Binding-site contacts:
Ligand atom O4 contacts residue ILE144 of chain 1.B at 4.4 Å.
Ligand atom O3 contacts residue MET134 of chain 1.C at 4.4 Å.
Ligand atom C2 contacts residue HIS156 of chain 1.B at 4.1 Å.
Ligand atom O6 contacts residue ASP136 of chain 1.C at 2.6 Å (salt-bridge).
Ligand atom O6 contacts residue GLY135 of chain 1.C at 3.5 Å.
Ligand atom C6 contacts residue ASP136 of chain 1.C at 3.0 Å.
Ligand atom O5 contacts residue GLY135 of chain 1.C at 4.3 Å.
Ligand atom O2 contacts residue HIS156 of chain 1.B at 2.7 Å.
Ligand atom C3 contacts residue ILE144 of chain 1.B at 4.2 Å (hydrophobic).
Ligand atom C2 contacts residue ILE144 of chain 1.B at 4.2 Å (hydrophobic).
Ligand atom O2 contacts residue ILE144 of chain 1.B at 3.7 Å.
Ligand atom C6 contacts residue GLY135 of chain 1.C at 3.4 Å.
Ligand atom C5 contacts residue GLY135 of chain 1.C at 3.7 Å.
Ligand atom C5 contacts residue ASP136 of chain 1.C at 4.2 Å.

Sequence of chain 1.C:
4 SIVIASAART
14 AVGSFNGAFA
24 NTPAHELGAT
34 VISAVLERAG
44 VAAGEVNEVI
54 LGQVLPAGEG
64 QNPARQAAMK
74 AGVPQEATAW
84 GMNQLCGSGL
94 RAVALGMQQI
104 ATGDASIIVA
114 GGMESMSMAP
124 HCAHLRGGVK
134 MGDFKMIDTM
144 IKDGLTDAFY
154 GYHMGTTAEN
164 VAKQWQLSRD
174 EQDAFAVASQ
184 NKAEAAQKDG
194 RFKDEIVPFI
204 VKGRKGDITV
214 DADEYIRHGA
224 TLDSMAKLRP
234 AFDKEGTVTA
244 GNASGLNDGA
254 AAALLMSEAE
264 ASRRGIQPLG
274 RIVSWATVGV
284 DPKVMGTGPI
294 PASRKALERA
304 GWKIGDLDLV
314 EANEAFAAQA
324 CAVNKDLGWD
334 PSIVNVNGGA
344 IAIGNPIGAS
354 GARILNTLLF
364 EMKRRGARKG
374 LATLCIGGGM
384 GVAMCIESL

The protein below binds the small molecule below.
Small molecule (SMILES): O=C[C@@H](O)[C@@H](O)[C@H](O)[C@H](O)CO

Sequence of chain 1.B:
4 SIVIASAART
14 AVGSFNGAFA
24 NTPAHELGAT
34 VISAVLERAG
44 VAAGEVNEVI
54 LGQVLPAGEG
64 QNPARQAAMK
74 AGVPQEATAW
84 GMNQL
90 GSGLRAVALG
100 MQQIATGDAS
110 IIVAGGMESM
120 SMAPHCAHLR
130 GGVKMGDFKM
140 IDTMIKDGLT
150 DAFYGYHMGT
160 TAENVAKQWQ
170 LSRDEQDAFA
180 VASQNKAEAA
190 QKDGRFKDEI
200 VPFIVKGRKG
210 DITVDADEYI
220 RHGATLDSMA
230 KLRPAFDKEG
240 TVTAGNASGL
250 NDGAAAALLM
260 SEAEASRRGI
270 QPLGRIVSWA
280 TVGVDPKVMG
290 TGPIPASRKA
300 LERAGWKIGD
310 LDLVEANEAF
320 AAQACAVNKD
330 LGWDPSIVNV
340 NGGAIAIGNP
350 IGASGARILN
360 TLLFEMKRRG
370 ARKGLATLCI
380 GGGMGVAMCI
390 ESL